Sequence of chain 1.B:
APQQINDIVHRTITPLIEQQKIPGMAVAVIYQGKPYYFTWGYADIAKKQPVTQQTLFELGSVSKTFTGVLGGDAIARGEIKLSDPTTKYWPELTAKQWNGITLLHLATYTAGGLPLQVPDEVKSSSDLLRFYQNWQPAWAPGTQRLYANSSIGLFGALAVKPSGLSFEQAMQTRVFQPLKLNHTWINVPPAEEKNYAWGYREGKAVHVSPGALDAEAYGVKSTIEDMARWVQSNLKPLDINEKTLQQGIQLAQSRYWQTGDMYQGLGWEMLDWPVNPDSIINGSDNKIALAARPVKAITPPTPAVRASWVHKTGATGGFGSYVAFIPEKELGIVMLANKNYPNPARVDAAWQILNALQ

A protein and the small-molecule ligand that binds it are described below.
Small molecule (SMILES): NS(=O)(=O)c1cc(Cl)sc1C(=O)O

Binding-site contacts:
Ligand atom S04 contacts residue ALA315 of chain 1.B at 4.0 Å.
Ligand atom O09 contacts residue VAL208 of chain 1.B at 3.6 Å.
Ligand atom C07 contacts residue VAL208 of chain 1.B at 3.4 Å (hydrophobic).
Ligand atom O12 contacts residue SER209 of chain 1.B at 4.4 Å.
Ligand atom C03 contacts residue TYR218 of chain 1.B at 3.9 Å (hydrophobic).
Ligand atom C01 contacts residue GLN117 of chain 1.B at 3.8 Å.
Ligand atom O09 contacts residue SER209 of chain 1.B at 4.2 Å.
Ligand atom O11 contacts residue ASP120 of chain 1.B at 4.1 Å.
Ligand atom C07 contacts residue GLY317 of chain 1.B at 4.2 Å.
Ligand atom CL6 contacts residue GLN117 of chain 1.B at 4.2 Å.
Ligand atom N13 contacts residue SER209 of chain 1.B at 3.0 Å (h-bond).
Ligand atom N13 contacts residue GLY211 of chain 1.B at 4.4 Å.
Ligand atom O08 contacts residue VAL208 of chain 1.B at 3.6 Å.
Ligand atom C01 contacts residue TYR218 of chain 1.B at 3.6 Å (hydrophobic).
Ligand atom S04 contacts residue GLY317 of chain 1.B at 4.2 Å.
Ligand atom CL6 contacts residue ASN149 of chain 1.B at 3.5 Å.
Ligand atom CL6 contacts residue TYR218 of chain 1.B at 3.7 Å.
Ligand atom CL6 contacts residue ALA315 of chain 1.B at 4.0 Å.
Ligand atom O08 contacts residue SER209 of chain 1.B at 2.8 Å (h-bond).
Ligand atom N13 contacts residue PRO210 of chain 1.B at 4.0 Å.
Ligand atom O11 contacts residue TYR218 of chain 1.B at 3.3 Å (h-bond).
Ligand atom O09 contacts residue THR316 of chain 1.B at 3.6 Å.
Ligand atom C05 contacts residue TYR218 of chain 1.B at 3.7 Å (hydrophobic).
Ligand atom O09 contacts residue GLY317 of chain 1.B at 3.1 Å (h-bond).
Ligand atom S10 contacts residue TYR218 of chain 1.B at 3.6 Å.
Ligand atom S04 contacts residue VAL208 of chain 1.B at 4.3 Å.
Ligand atom O11 contacts residue GLN117 of chain 1.B at 4.0 Å.
Ligand atom S04 contacts residue TYR218 of chain 1.B at 3.9 Å.
Ligand atom N13 contacts residue TYR218 of chain 1.B at 3.0 Å (h-bond).
Ligand atom C07 contacts residue SER209 of chain 1.B at 3.7 Å.
Ligand atom C02 contacts residue TYR218 of chain 1.B at 3.7 Å (hydrophobic).
Ligand atom C03 contacts residue VAL208 of chain 1.B at 3.9 Å (hydrophobic).
Ligand atom S04 contacts residue THR316 of chain 1.B at 3.6 Å.